The small molecule below binds the protein below.
Small molecule (SMILES): CC(=O)N[C@@H]1[C@@H](O)[C@H](O)[C@@H](CO)O[C@H]1O

Sequence of chain 2.D:
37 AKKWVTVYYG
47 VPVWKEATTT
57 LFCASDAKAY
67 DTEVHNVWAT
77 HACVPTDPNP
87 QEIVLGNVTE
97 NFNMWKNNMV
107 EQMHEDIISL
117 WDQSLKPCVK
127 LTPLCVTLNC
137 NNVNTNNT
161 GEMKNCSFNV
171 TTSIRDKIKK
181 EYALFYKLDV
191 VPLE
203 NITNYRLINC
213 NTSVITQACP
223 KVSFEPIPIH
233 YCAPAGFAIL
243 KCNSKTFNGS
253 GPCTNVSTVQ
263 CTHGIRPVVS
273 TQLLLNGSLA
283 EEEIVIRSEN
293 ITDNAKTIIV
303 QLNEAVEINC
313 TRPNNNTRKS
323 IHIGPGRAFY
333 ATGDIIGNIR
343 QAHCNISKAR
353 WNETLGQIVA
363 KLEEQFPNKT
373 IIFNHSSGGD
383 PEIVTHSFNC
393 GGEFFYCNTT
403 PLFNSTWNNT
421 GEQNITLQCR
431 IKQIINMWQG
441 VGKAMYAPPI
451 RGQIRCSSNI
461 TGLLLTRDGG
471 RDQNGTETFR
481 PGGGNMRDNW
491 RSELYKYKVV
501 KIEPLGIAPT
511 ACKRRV

Binding-site contacts:
Ligand atom N2 contacts residue THR402 of chain 2.D at 4.1 Å.
Ligand atom C5 contacts residue GLN428 of chain 2.D at 4.0 Å.
Ligand atom O5 contacts residue THR402 of chain 2.D at 4.2 Å.
Ligand atom C3 contacts residue ASN400 of chain 2.D at 3.8 Å.
Ligand atom C1 contacts residue ASN400 of chain 2.D at 1.4 Å.
Ligand atom C7 contacts residue THR402 of chain 2.D at 3.5 Å.
Ligand atom C7 contacts residue ASN400 of chain 2.D at 2.9 Å.
Ligand atom O5 contacts residue ASN400 of chain 2.D at 2.4 Å (h-bond).
Ligand atom C1 contacts residue THR402 of chain 2.D at 3.4 Å.
Ligand atom C5 contacts residue ASN400 of chain 2.D at 3.7 Å.
Ligand atom O7 contacts residue THR402 of chain 2.D at 2.5 Å (h-bond).
Ligand atom C2 contacts residue ASN400 of chain 2.D at 2.5 Å.
Ligand atom C5 contacts residue THR402 of chain 2.D at 4.2 Å.
Ligand atom C8 contacts residue ASN400 of chain 2.D at 3.7 Å.
Ligand atom O7 contacts residue ASN400 of chain 2.D at 2.9 Å (h-bond).
Ligand atom C1 contacts residue GLN428 of chain 2.D at 3.1 Å.
Ligand atom C2 contacts residue GLN428 of chain 2.D at 4.3 Å.
Ligand atom C4 contacts residue ASN400 of chain 2.D at 4.3 Å.
Ligand atom C8 contacts residue THR387 of chain 2.D at 4.2 Å.
Ligand atom C2 contacts residue THR402 of chain 2.D at 4.2 Å.
Ligand atom O6 contacts residue GLN428 of chain 2.D at 3.5 Å (h-bond).
Ligand atom C6 contacts residue GLN428 of chain 2.D at 3.9 Å.
Ligand atom N2 contacts residue ASN400 of chain 2.D at 2.9 Å (h-bond).
Ligand atom O5 contacts residue GLN428 of chain 2.D at 3.0 Å (h-bond).
Ligand atom C3 contacts residue THR402 of chain 2.D at 4.5 Å.